Sequence of chain 1.A:
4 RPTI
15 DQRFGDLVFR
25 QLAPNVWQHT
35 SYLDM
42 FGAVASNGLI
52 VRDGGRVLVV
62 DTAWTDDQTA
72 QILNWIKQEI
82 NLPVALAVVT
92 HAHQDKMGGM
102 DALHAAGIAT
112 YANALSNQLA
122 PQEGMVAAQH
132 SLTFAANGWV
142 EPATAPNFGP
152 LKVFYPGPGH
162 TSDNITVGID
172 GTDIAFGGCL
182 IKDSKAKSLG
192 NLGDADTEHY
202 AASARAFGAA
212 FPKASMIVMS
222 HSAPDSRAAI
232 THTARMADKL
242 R

Sequence of chain 1.B:
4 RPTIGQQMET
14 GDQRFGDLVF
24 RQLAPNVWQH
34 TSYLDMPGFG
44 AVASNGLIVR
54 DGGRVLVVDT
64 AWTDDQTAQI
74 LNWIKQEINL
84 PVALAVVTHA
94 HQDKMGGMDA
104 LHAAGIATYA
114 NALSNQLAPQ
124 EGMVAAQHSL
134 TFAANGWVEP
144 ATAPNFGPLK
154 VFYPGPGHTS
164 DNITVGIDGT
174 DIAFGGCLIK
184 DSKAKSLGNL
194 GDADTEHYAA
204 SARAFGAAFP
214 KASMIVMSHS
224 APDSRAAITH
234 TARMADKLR

Binding-site contacts:
Ligand atom OAY contacts residue ZN1 of chain 1.G at 2.2 Å.
Ligand atom OAK contacts residue ASP96 of chain 1.B at 3.2 Å (salt-bridge).
Ligand atom OBA contacts residue PHE42 of chain 1.A at 3.0 Å.
Ligand atom SAV contacts residue PHE42 of chain 1.A at 3.6 Å.
Ligand atom OAA contacts residue TRP65 of chain 1.B at 3.6 Å.
Ligand atom OXT contacts residue HIS161 of chain 1.B at 3.2 Å.
Ligand atom CAW contacts residue HIS161 of chain 1.B at 3.6 Å.
Ligand atom NBC contacts residue PHE42 of chain 1.A at 3.3 Å.
Ligand atom CB contacts residue ASP96 of chain 1.B at 3.3 Å.
Ligand atom NAR contacts residue ASP96 of chain 1.B at 3.2 Å (salt-bridge).
Ligand atom CAI contacts residue GLN95 of chain 1.B at 3.3 Å.
Ligand atom NAR contacts residue ZN1 of chain 1.G at 2.3 Å.
Ligand atom OAX contacts residue HIS161 of chain 1.B at 3.6 Å.
Ligand atom OAX contacts residue GLY191 of chain 1.B at 3.6 Å.
Ligand atom OAK contacts residue HIS94 of chain 1.B at 3.5 Å.
Ligand atom OAH contacts residue GLN95 of chain 1.B at 3.0 Å (h-bond).
Ligand atom OXT contacts residue ZN1 of chain 1.F at 2.9 Å.
Ligand atom CAW contacts residue ZN1 of chain 1.G at 3.0 Å.
Ligand atom OAK contacts residue GLN95 of chain 1.B at 3.1 Å (h-bond).
Ligand atom OAY contacts residue LYS183 of chain 1.B at 3.3 Å (salt-bridge).
Ligand atom CAS contacts residue ZN1 of chain 1.G at 3.1 Å.
Ligand atom CAW contacts residue LYS183 of chain 1.B at 3.5 Å.
Ligand atom OAH contacts residue HIS94 of chain 1.B at 3.6 Å.
Ligand atom OAY contacts residue CYS180 of chain 1.B at 3.1 Å.
Ligand atom CAW contacts residue HIS222 of chain 1.B at 3.4 Å.
Ligand atom NBC contacts residue ILE7 of chain 1.B at 2.9 Å.
Ligand atom OAY contacts residue HIS222 of chain 1.B at 3.0 Å (h-bond).
Ligand atom O contacts residue ASN192 of chain 1.B at 2.8 Å (h-bond).
Ligand atom CAB contacts residue LEU37 of chain 1.B at 3.6 Å (hydrophobic).
Ligand atom CBB contacts residue THR6 of chain 1.A at 3.6 Å.
Ligand atom OAX contacts residue ASN192 of chain 1.B at 3.0 Å (h-bond).
Ligand atom OBD contacts residue THR6 of chain 1.A at 3.5 Å.
Ligand atom CAS contacts residue HIS222 of chain 1.B at 3.4 Å.
Ligand atom NAR contacts residue HIS222 of chain 1.B at 3.1 Å (h-bond).
Ligand atom OAX contacts residue LYS183 of chain 1.B at 2.8 Å (salt-bridge).
Ligand atom CB contacts residue ZN1 of chain 1.G at 3.3 Å.
Ligand atom CAU contacts residue PHE42 of chain 1.A at 3.6 Å (hydrophobic).
Ligand atom CBB contacts residue PHE42 of chain 1.A at 3.7 Å (hydrophobic).
Ligand atom OXT contacts residue HIS94 of chain 1.B at 3.1 Å (h-bond).
Ligand atom OAY contacts residue HIS161 of chain 1.B at 3.3 Å.

The small molecule below binds the protein below.
Small molecule (SMILES): CO/N=C(\C(=O)N[C@H](C(=O)O)[C@@H]1N=C(C(=O)O)[C@@H](COC(N)=O)CS1)c1ccco1